Binding-site contacts:
Ligand atom C6 contacts residue PHE19 of chain 1.A at 3.9 Å (hydrophobic).
Ligand atom C6 contacts residue THR36 of chain 1.A at 3.6 Å.
Ligand atom C6 contacts residue PHE17 of chain 1.A at 3.8 Å (hydrophobic).
Ligand atom O5 contacts residue PHE17 of chain 1.A at 3.9 Å.
Ligand atom C1 contacts residue PHE17 of chain 1.A at 3.7 Å (hydrophobic).
Ligand atom C2 contacts residue PHE19 of chain 1.A at 3.7 Å (hydrophobic).
Ligand atom C4 contacts residue LYS22 of chain 1.A at 3.7 Å.
Ligand atom C3 contacts residue ASP41 of chain 1.A at 3.6 Å.
Ligand atom C1 contacts residue PHE19 of chain 1.A at 3.7 Å (hydrophobic).
Ligand atom C1 contacts residue THR75 of chain 1.A at 3.2 Å.
Ligand atom C3 contacts residue PHE17 of chain 1.A at 3.8 Å (hydrophobic).
Ligand atom N2 contacts residue ASN73 of chain 1.A at 3.7 Å.
Ligand atom N2 contacts residue ASP41 of chain 1.A at 2.5 Å (salt-bridge).
Ligand atom C4 contacts residue PHE17 of chain 1.A at 3.9 Å (hydrophobic).
Ligand atom C5 contacts residue PHE19 of chain 1.A at 3.9 Å (hydrophobic).
Ligand atom C8 contacts residue ASN73 of chain 1.A at 3.5 Å.
Ligand atom C8 contacts residue ARG77 of chain 1.A at 3.7 Å.
Ligand atom O7 contacts residue VAL40 of chain 1.A at 3.4 Å.
Ligand atom C5 contacts residue MAN4 of chain 1.D at 3.4 Å.
Ligand atom C7 contacts residue ARG77 of chain 1.A at 3.8 Å.
Ligand atom O3 contacts residue LYS22 of chain 1.A at 3.2 Å.
Ligand atom O7 contacts residue ARG77 of chain 1.A at 3.0 Å (salt-bridge).
Ligand atom C7 contacts residue ASN73 of chain 1.A at 3.9 Å.
Ligand atom C4 contacts residue MAN4 of chain 1.D at 3.6 Å.
Ligand atom O4 contacts residue BMA3 of chain 1.D at 3.7 Å.
Ligand atom C3 contacts residue MAN4 of chain 1.D at 3.8 Å.
Ligand atom O4 contacts residue MAN4 of chain 1.D at 3.0 Å.
Ligand atom O4 contacts residue VAL40 of chain 1.A at 3.5 Å.
Ligand atom O6 contacts residue THR36 of chain 1.A at 3.8 Å.
Ligand atom O6 contacts residue PHE19 of chain 1.A at 3.6 Å.
Ligand atom O4 contacts residue LYS22 of chain 1.A at 2.7 Å (salt-bridge).
Ligand atom O2 contacts residue MAN4 of chain 1.D at 3.3 Å (h-bond).
Ligand atom C2 contacts residue ASP41 of chain 1.A at 3.5 Å.
Ligand atom C2 contacts residue PHE17 of chain 1.A at 3.5 Å (hydrophobic).
Ligand atom C1 contacts residue ASN73 of chain 1.A at 2.8 Å.
Ligand atom O5 contacts residue ASN73 of chain 1.A at 3.0 Å (h-bond).
Ligand atom O7 contacts residue ASP41 of chain 1.A at 3.2 Å (salt-bridge).
Ligand atom O6 contacts residue PHE17 of chain 1.A at 3.7 Å.
Ligand atom C7 contacts residue ASP41 of chain 1.A at 3.2 Å.
Ligand atom C2 contacts residue ASN73 of chain 1.A at 3.2 Å.

Sequence of chain 1.A:
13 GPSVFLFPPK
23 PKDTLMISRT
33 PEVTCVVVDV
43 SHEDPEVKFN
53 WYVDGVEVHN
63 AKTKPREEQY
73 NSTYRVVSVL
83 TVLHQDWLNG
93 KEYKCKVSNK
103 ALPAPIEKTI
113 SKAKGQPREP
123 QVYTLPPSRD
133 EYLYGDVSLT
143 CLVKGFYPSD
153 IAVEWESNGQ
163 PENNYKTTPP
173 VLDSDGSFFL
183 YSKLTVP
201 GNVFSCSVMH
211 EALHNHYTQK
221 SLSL

A small-molecule ligand and the protein it binds are described below.
Small molecule (SMILES): CC(=O)N[C@H]1[C@H](O[C@H]2[C@H](O)[C@@H](NC(C)=O)CO[C@@H]2CO)O[C@H](CO)[C@@H](O[C@@H]2O[C@H](CO[C@H]3O[C@H](CO)[C@@H](O)[C@H](O)[C@@H]3O[C@@H]3O[C@H](CO)[C@@H](O)[C@H](O)[C@H]3NC(C)=O)[C@@H](O)[C@H](O[C@H]3O[C@H](CO)[C@@H](O)[C@H](O)[C@@H]3O)[C@@H]2O)[C@@H]1O